A small-molecule ligand and the protein it binds are described below.
Small molecule (SMILES): Nc1c2nc(Br)n3c2nc[n+]1[C@@H]1O[C@H](COP(=O)(O)OP(=O)(O)OC[C@H]2O[C@@H]3[C@H](O)[C@@H]2O)[C@@H](O)[C@H]1O

Binding-site contacts:
Ligand atom N9 contacts residue TYR302 of chain 1.C at 4.0 Å.
Ligand atom O5D contacts residue GLY182 of chain 1.C at 4.1 Å.
Ligand atom BR1 contacts residue TYR302 of chain 1.C at 3.5 Å.
Ligand atom O2B contacts residue GLY340 of chain 1.C at 3.5 Å.
Ligand atom C1' contacts residue TYR302 of chain 1.C at 3.6 Å (hydrophobic).
Ligand atom C4D contacts residue GLY182 of chain 1.C at 4.1 Å.
Ligand atom N7 contacts residue ALA184 of chain 1.C at 4.1 Å.
Ligand atom C5' contacts residue ALA184 of chain 1.C at 3.8 Å (hydrophobic).
Ligand atom PB contacts residue GLY342 of chain 1.C at 4.1 Å.
Ligand atom O1B contacts residue GLY340 of chain 1.C at 2.9 Å (h-bond).
Ligand atom O2B contacts residue GLY342 of chain 1.C at 2.7 Å (h-bond).
Ligand atom C5 contacts residue ALA184 of chain 1.C at 3.9 Å (hydrophobic).
Ligand atom C5D contacts residue GLY342 of chain 1.C at 3.7 Å.
Ligand atom O1B contacts residue GLY339 of chain 1.C at 3.1 Å.
Ligand atom O2' contacts residue TYR302 of chain 1.C at 2.8 Å.
Ligand atom O1B contacts residue ALA184 of chain 1.C at 4.2 Å.
Ligand atom O3D contacts residue GLY182 of chain 1.C at 2.5 Å (h-bond).
Ligand atom O1B contacts residue GLY183 of chain 1.C at 3.8 Å.
Ligand atom O1A contacts residue GLY340 of chain 1.C at 4.1 Å.
Ligand atom O2A contacts residue LYS185 of chain 1.C at 3.5 Å.
Ligand atom PB contacts residue GLY340 of chain 1.C at 3.8 Å.
Ligand atom C8 contacts residue ALA184 of chain 1.C at 4.1 Å (hydrophobic).
Ligand atom C4 contacts residue ALA184 of chain 1.C at 3.7 Å (hydrophobic).
Ligand atom O4D contacts residue ILE306 of chain 1.C at 4.0 Å.
Ligand atom O2A contacts residue ALA184 of chain 1.C at 4.0 Å.
Ligand atom N3 contacts residue ALA184 of chain 1.C at 4.1 Å.
Ligand atom C5D contacts residue GLY182 of chain 1.C at 4.1 Å.
Ligand atom N9 contacts residue ALA184 of chain 1.C at 3.9 Å.
Ligand atom O2B contacts residue THR343 of chain 1.C at 3.6 Å.
Ligand atom O1B contacts residue GLY182 of chain 1.C at 3.7 Å.
Ligand atom O2B contacts residue PRO341 of chain 1.C at 3.3 Å (h-bond).
Ligand atom C4' contacts residue LYS185 of chain 1.C at 4.1 Å.
Ligand atom C3D contacts residue THR181 of chain 1.C at 4.1 Å.
Ligand atom C2' contacts residue TYR302 of chain 1.C at 3.8 Å (hydrophobic).
Ligand atom O4' contacts residue ALA184 of chain 1.C at 3.8 Å.
Ligand atom O1A contacts residue PRO341 of chain 1.C at 3.3 Å.
Ligand atom C3D contacts residue GLY182 of chain 1.C at 3.2 Å.
Ligand atom C5D contacts residue THR343 of chain 1.C at 3.4 Å.
Ligand atom C5' contacts residue LYS185 of chain 1.C at 3.5 Å.
Ligand atom O3D contacts residue THR181 of chain 1.C at 3.0 Å (h-bond).

Sequence of chain 1.C:
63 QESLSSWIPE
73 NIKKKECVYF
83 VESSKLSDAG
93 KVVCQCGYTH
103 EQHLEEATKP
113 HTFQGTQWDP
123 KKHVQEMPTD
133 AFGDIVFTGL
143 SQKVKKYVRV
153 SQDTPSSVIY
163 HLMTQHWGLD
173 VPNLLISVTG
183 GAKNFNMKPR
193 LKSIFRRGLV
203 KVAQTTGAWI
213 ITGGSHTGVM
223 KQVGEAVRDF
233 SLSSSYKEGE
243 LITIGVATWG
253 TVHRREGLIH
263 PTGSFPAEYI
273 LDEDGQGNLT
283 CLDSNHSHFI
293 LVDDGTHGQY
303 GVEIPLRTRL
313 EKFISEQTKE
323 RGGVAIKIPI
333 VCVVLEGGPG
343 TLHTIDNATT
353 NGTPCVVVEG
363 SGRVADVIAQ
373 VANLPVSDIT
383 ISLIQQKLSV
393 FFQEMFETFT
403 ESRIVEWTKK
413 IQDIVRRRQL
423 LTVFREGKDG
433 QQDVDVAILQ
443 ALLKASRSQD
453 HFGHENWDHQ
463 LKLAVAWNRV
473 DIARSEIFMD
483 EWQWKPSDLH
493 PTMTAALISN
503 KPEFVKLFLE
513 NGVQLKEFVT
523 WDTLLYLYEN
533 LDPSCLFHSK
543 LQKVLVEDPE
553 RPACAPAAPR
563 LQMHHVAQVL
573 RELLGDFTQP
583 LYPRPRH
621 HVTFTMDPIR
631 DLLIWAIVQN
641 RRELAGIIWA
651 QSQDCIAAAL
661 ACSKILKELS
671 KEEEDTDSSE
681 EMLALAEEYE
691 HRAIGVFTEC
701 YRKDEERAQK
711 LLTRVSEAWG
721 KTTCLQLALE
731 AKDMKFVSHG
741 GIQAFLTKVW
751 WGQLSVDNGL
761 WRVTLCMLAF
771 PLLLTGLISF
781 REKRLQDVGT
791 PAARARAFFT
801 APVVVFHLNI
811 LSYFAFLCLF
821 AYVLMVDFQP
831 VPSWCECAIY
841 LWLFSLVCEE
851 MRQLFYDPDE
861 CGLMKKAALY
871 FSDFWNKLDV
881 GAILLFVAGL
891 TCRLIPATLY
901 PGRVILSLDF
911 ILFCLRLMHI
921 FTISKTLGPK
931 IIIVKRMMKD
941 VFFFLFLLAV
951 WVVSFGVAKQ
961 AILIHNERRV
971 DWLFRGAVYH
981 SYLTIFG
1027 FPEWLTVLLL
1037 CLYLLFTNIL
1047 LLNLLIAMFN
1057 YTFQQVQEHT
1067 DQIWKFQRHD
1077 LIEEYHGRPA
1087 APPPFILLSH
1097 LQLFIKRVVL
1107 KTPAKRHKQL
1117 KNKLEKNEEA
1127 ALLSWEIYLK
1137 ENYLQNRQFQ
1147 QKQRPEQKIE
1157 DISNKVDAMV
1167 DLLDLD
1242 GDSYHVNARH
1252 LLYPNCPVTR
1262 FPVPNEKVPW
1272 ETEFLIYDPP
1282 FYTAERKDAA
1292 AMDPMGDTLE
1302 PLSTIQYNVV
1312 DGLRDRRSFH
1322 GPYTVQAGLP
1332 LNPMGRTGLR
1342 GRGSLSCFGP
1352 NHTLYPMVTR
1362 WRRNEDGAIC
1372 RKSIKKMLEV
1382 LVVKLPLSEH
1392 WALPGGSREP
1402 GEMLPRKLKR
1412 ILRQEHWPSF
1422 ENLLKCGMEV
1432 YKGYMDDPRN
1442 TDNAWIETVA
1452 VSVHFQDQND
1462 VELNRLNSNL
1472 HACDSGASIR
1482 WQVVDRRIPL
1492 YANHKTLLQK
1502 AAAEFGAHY